Sequence of chain 1.A:
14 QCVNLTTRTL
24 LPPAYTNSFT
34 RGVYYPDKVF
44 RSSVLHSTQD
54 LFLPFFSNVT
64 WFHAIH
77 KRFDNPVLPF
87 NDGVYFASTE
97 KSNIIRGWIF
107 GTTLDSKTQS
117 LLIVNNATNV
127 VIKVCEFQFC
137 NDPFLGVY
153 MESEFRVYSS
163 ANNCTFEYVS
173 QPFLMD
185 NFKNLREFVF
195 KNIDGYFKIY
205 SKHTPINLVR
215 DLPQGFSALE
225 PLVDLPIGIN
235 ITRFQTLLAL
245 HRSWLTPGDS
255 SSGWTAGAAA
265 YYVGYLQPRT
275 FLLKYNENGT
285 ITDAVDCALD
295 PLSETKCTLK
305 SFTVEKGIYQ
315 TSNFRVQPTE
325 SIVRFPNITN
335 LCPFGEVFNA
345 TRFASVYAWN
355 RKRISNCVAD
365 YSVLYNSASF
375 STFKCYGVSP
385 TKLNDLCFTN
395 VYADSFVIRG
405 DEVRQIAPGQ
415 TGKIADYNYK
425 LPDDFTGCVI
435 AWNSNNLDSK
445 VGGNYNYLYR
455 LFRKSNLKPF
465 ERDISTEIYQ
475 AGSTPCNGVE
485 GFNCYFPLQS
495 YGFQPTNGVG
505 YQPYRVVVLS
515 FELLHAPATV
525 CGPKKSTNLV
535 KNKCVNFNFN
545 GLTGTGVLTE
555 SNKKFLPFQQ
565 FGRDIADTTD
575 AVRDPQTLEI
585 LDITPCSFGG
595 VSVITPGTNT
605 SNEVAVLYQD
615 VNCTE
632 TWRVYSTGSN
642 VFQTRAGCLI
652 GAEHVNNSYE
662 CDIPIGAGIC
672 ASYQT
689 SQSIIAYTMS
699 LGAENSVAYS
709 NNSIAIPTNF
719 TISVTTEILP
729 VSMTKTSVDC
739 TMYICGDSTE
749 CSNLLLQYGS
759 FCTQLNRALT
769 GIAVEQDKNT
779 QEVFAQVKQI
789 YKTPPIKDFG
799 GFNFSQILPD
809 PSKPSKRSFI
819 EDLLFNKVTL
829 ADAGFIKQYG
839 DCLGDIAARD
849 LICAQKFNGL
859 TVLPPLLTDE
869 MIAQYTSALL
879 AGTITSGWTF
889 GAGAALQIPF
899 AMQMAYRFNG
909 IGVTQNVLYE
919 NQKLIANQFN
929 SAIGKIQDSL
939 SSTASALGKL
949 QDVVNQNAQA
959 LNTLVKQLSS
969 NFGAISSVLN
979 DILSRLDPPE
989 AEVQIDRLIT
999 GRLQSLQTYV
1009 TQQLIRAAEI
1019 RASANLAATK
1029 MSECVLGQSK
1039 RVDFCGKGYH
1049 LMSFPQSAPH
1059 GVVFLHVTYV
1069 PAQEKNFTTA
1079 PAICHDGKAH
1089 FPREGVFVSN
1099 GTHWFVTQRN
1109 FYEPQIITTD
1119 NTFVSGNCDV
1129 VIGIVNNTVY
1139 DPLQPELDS

A protein and the small-molecule ligand that binds it are described below.
Small molecule (SMILES): CC(=O)N[C@@H]1[C@@H](O)[C@H](O)[C@@H](CO)O[C@H]1O

Binding-site contacts:
Ligand atom C8 contacts residue ASN603 of chain 1.A at 4.2 Å.
Ligand atom O7 contacts residue THR604 of chain 1.A at 4.5 Å.
Ligand atom C5 contacts residue ASN603 of chain 1.A at 3.7 Å.
Ligand atom C3 contacts residue ASN603 of chain 1.A at 3.8 Å.
Ligand atom C1 contacts residue ASN603 of chain 1.A at 1.4 Å.
Ligand atom C7 contacts residue ASN603 of chain 1.A at 3.4 Å.
Ligand atom N2 contacts residue ASN603 of chain 1.A at 2.8 Å (h-bond).
Ligand atom C2 contacts residue ASN603 of chain 1.A at 2.5 Å.
Ligand atom O5 contacts residue ASN603 of chain 1.A at 2.4 Å (h-bond).
Ligand atom C8 contacts residue THR604 of chain 1.A at 3.9 Å.
Ligand atom C4 contacts residue ASN603 of chain 1.A at 4.2 Å.
Ligand atom O7 contacts residue ASN603 of chain 1.A at 2.6 Å (h-bond).